A protein and the small-molecule ligand that binds it are described below.
Small molecule (SMILES): Nc1cccc(-c2cnco2)c1

Sequence of chain 1.A:
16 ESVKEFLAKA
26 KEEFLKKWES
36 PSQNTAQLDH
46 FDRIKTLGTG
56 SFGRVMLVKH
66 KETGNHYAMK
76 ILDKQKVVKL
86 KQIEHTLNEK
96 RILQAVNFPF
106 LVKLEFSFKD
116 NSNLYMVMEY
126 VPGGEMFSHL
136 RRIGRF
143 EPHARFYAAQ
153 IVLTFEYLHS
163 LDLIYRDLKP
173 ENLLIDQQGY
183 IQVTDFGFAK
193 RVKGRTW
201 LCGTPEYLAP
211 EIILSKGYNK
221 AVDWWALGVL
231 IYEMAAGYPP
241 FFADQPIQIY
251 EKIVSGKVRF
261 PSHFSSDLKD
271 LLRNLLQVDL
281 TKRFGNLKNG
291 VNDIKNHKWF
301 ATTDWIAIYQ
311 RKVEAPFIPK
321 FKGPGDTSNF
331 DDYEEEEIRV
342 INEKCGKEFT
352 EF

Binding-site contacts:
Ligand atom CAL contacts residue LEU176 of chain 1.A at 3.6 Å (hydrophobic).
Ligand atom CAD contacts residue VAL60 of chain 1.A at 3.8 Å (hydrophobic).
Ligand atom CAE contacts residue VAL126 of chain 1.A at 3.7 Å (hydrophobic).
Ligand atom CAF contacts residue LEU176 of chain 1.A at 3.7 Å (hydrophobic).
Ligand atom CAJ contacts residue VAL60 of chain 1.A at 3.9 Å (hydrophobic).
Ligand atom CAE contacts residue TYR125 of chain 1.A at 4.0 Å (hydrophobic).
Ligand atom CAE contacts residue LEU176 of chain 1.A at 3.5 Å (hydrophobic).
Ligand atom OAI contacts residue THR186 of chain 1.A at 4.1 Å.
Ligand atom CAC contacts residue GLU130 of chain 1.A at 4.0 Å.
Ligand atom CAB contacts residue VAL60 of chain 1.A at 4.0 Å (hydrophobic).
Ligand atom CAF contacts residue VAL126 of chain 1.A at 4.0 Å (hydrophobic).
Ligand atom NAH contacts residue ALA73 of chain 1.A at 3.6 Å.
Ligand atom OAI contacts residue LEU176 of chain 1.A at 3.4 Å.
Ligand atom NAH contacts residue TYR125 of chain 1.A at 3.5 Å.
Ligand atom NAA contacts residue VAL60 of chain 1.A at 4.2 Å.
Ligand atom CAF contacts residue ALA73 of chain 1.A at 3.8 Å (hydrophobic).
Ligand atom NAA contacts residue ASP187 of chain 1.A at 4.3 Å.
Ligand atom CAD contacts residue PHE330 of chain 1.A at 3.6 Å (hydrophobic).
Ligand atom NAA contacts residue THR186 of chain 1.A at 3.5 Å (h-bond).
Ligand atom CAF contacts residue LEU52 of chain 1.A at 4.3 Å (hydrophobic).
Ligand atom OAI contacts residue ALA73 of chain 1.A at 3.5 Å.
Ligand atom CAF contacts residue PHE330 of chain 1.A at 3.8 Å (hydrophobic).
Ligand atom CAD contacts residue LEU52 of chain 1.A at 4.0 Å (hydrophobic).
Ligand atom CAJ contacts residue THR186 of chain 1.A at 4.0 Å.
Ligand atom CAG contacts residue THR186 of chain 1.A at 3.5 Å.
Ligand atom CAG contacts residue VAL60 of chain 1.A at 4.1 Å (hydrophobic).
Ligand atom CAK contacts residue LEU176 of chain 1.A at 4.2 Å (hydrophobic).
Ligand atom CAL contacts residue ALA73 of chain 1.A at 3.7 Å (hydrophobic).
Ligand atom NAH contacts residue GLU124 of chain 1.A at 3.6 Å (salt-bridge).
Ligand atom CAB contacts residue PHE330 of chain 1.A at 4.2 Å (hydrophobic).
Ligand atom CAE contacts residue GLU124 of chain 1.A at 3.1 Å.
Ligand atom NAH contacts residue VAL126 of chain 1.A at 2.9 Å (h-bond).
Ligand atom CAK contacts residue VAL60 of chain 1.A at 3.8 Å (hydrophobic).
Ligand atom CAB contacts residue LEU52 of chain 1.A at 4.0 Å (hydrophobic).
Ligand atom OAI contacts residue GLU124 of chain 1.A at 4.2 Å.
Ligand atom CAF contacts residue TYR125 of chain 1.A at 3.8 Å (hydrophobic).
Ligand atom NAH contacts residue LEU176 of chain 1.A at 3.7 Å.
Ligand atom CAB contacts residue GLU130 of chain 1.A at 4.0 Å.
Ligand atom CAC contacts residue VAL60 of chain 1.A at 3.9 Å (hydrophobic).
Ligand atom CAE contacts residue ALA73 of chain 1.A at 3.4 Å (hydrophobic).